This protein binds this small molecule.
Small molecule (SMILES): Nc1ncnc2c1ncn2[C@@H]1O[C@H](CO[P](=O)(O)O[P](N)(=O)O)[C@@H](O)[C@H]1O

Sequence of chain 1.A:
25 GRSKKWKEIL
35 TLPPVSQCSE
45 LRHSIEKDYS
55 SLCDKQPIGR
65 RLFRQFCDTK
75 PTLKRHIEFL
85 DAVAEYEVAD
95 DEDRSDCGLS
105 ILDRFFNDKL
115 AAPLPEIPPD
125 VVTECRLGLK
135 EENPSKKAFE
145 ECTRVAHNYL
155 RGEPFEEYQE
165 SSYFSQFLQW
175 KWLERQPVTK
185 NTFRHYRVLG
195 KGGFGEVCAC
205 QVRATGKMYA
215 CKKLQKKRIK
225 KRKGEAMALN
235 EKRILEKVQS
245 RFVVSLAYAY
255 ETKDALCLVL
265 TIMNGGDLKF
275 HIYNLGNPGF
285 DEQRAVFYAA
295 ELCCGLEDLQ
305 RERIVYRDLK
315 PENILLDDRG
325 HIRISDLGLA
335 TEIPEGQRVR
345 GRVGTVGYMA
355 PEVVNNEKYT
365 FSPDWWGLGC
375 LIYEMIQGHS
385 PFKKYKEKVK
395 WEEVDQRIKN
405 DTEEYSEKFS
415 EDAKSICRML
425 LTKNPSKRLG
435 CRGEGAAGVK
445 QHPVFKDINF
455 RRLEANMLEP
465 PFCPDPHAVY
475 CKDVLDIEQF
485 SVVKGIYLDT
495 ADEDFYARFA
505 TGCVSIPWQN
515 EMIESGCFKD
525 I

Binding-site contacts:
Ligand atom C5 contacts residue VAL201 of chain 1.A at 4.0 Å (hydrophobic).
Ligand atom O2' contacts residue GLY194 of chain 1.A at 4.1 Å.
Ligand atom N6 contacts residue THR265 of chain 1.A at 2.7 Å (h-bond).
Ligand atom N6 contacts residue LEU319 of chain 1.A at 3.9 Å.
Ligand atom C6 contacts residue MET267 of chain 1.A at 4.0 Å (hydrophobic).
Ligand atom O3A contacts residue LYS216 of chain 1.A at 3.8 Å.
Ligand atom C2 contacts residue MET267 of chain 1.A at 3.4 Å (hydrophobic).
Ligand atom N1 contacts residue MET267 of chain 1.A at 2.9 Å (h-bond).
Ligand atom O4' contacts residue VAL201 of chain 1.A at 3.4 Å.
Ligand atom N6 contacts residue MET267 of chain 1.A at 4.0 Å.
Ligand atom O5' contacts residue VAL201 of chain 1.A at 3.7 Å.
Ligand atom O2B contacts residue LYS216 of chain 1.A at 4.1 Å.
Ligand atom N9 contacts residue VAL201 of chain 1.A at 3.5 Å.
Ligand atom O2B contacts residue GLY197 of chain 1.A at 3.1 Å (h-bond).
Ligand atom N6 contacts residue ALA214 of chain 1.A at 3.9 Å.
Ligand atom C2 contacts residue LEU193 of chain 1.A at 3.9 Å (hydrophobic).
Ligand atom C4 contacts residue VAL201 of chain 1.A at 3.8 Å (hydrophobic).
Ligand atom C4' contacts residue GLY194 of chain 1.A at 3.9 Å.
Ligand atom C6 contacts residue THR265 of chain 1.A at 3.6 Å.
Ligand atom N3B contacts residue ASP330 of chain 1.A at 2.8 Å (salt-bridge).
Ligand atom N3 contacts residue LEU193 of chain 1.A at 3.9 Å.
Ligand atom N1 contacts residue ALA214 of chain 1.A at 3.6 Å.
Ligand atom O1B contacts residue GLY196 of chain 1.A at 3.8 Å.
Ligand atom C5 contacts residue LEU319 of chain 1.A at 3.7 Å (hydrophobic).
Ligand atom N7 contacts residue VAL201 of chain 1.A at 3.9 Å.
Ligand atom C5' contacts residue GLY196 of chain 1.A at 3.9 Å.
Ligand atom N1 contacts residue ILE266 of chain 1.A at 3.8 Å.
Ligand atom O3A contacts residue GLY196 of chain 1.A at 3.8 Å.
Ligand atom N1 contacts residue THR265 of chain 1.A at 3.6 Å.
Ligand atom C6 contacts residue ALA214 of chain 1.A at 3.7 Å (hydrophobic).
Ligand atom PB contacts residue GLY197 of chain 1.A at 3.7 Å.
Ligand atom O1B contacts residue GLY197 of chain 1.A at 3.2 Å (h-bond).
Ligand atom C1' contacts residue VAL201 of chain 1.A at 4.0 Å (hydrophobic).
Ligand atom N7 contacts residue LEU319 of chain 1.A at 3.9 Å.
Ligand atom C8 contacts residue VAL201 of chain 1.A at 3.6 Å (hydrophobic).
Ligand atom C6 contacts residue LEU319 of chain 1.A at 3.8 Å (hydrophobic).
Ligand atom O4' contacts residue GLY194 of chain 1.A at 3.5 Å.
Ligand atom N3 contacts residue MET267 of chain 1.A at 4.1 Å.
Ligand atom C5' contacts residue LYS195 of chain 1.A at 3.7 Å.
Ligand atom O2' contacts residue LEU193 of chain 1.A at 3.8 Å.